Sequence of chain 46.F:
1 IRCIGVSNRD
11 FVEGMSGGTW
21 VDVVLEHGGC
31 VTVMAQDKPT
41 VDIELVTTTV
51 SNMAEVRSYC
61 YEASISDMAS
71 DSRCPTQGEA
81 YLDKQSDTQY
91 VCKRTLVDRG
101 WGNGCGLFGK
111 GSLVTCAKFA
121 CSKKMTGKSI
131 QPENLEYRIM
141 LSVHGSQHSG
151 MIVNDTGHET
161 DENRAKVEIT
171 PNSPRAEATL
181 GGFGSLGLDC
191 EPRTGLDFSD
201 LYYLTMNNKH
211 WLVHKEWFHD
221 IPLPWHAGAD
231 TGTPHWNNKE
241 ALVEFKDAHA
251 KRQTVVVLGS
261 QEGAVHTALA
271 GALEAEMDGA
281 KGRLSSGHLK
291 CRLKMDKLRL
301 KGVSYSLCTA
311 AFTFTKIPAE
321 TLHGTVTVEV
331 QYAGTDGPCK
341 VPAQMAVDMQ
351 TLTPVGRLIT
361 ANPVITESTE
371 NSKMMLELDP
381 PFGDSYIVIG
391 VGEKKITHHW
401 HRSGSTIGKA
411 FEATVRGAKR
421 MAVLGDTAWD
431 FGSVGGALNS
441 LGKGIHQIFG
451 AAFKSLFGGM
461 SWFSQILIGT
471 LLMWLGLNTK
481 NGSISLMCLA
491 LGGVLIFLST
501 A

Binding-site contacts:
Ligand atom O7 contacts residue THR156 of chain 46.F at 2.4 Å.
Ligand atom O4 contacts residue THR156 of chain 46.F at 4.2 Å.
Ligand atom C8 contacts residue THR156 of chain 46.F at 2.9 Å.
Ligand atom C6 contacts residue ASP155 of chain 46.F at 4.3 Å.
Ligand atom C1 contacts residue ASN154 of chain 46.F at 2.5 Å.
Ligand atom O6 contacts residue ASN154 of chain 46.F at 2.4 Å (h-bond).
Ligand atom O6 contacts residue THR156 of chain 46.F at 1.2 Å (h-bond).
Ligand atom C8 contacts residue HIS148 of chain 46.F at 1.2 Å.
Ligand atom C3 contacts residue ASN154 of chain 46.F at 3.5 Å.
Ligand atom C6 contacts residue THR156 of chain 46.F at 1.8 Å.
Ligand atom N2 contacts residue HIS148 of chain 46.F at 2.8 Å (h-bond).
Ligand atom C6 contacts residue GLY157 of chain 46.F at 4.2 Å.
Ligand atom C7 contacts residue HIS148 of chain 46.F at 2.3 Å.
Ligand atom N2 contacts residue GLY150 of chain 46.F at 4.1 Å.
Ligand atom C2 contacts residue ASN154 of chain 46.F at 3.5 Å.
Ligand atom C1 contacts residue MET151 of chain 46.F at 3.6 Å (hydrophobic).
Ligand atom C6 contacts residue ASN154 of chain 46.F at 3.0 Å.
Ligand atom N2 contacts residue ASN154 of chain 46.F at 4.3 Å.
Ligand atom O7 contacts residue HIS148 of chain 46.F at 3.3 Å (h-bond).
Ligand atom O5 contacts residue ASN154 of chain 46.F at 2.4 Å (h-bond).
Ligand atom C5 contacts residue ASN154 of chain 46.F at 2.1 Å.
Ligand atom C4 contacts residue ASN154 of chain 46.F at 3.2 Å.
Ligand atom O5 contacts residue THR156 of chain 46.F at 3.8 Å.
Ligand atom C8 contacts residue MET151 of chain 46.F at 4.1 Å (hydrophobic).
Ligand atom O5 contacts residue ARG164 of chain 46.F at 4.3 Å.
Ligand atom C2 contacts residue GLY150 of chain 46.F at 4.5 Å.
Ligand atom N2 contacts residue THR156 of chain 46.F at 4.3 Å.
Ligand atom C2 contacts residue MET151 of chain 46.F at 4.1 Å (hydrophobic).
Ligand atom O4 contacts residue ASN154 of chain 46.F at 3.5 Å (h-bond).
Ligand atom N2 contacts residue MET151 of chain 46.F at 3.4 Å.
Ligand atom C7 contacts residue THR156 of chain 46.F at 3.4 Å.
Ligand atom O6 contacts residue ASP155 of chain 46.F at 4.2 Å.
Ligand atom C7 contacts residue MET151 of chain 46.F at 4.0 Å (hydrophobic).
Ligand atom C2 contacts residue HIS148 of chain 46.F at 4.2 Å.
Ligand atom C1 contacts residue GLY150 of chain 46.F at 3.8 Å.
Ligand atom C8 contacts residue GLY157 of chain 46.F at 4.5 Å.
Ligand atom C5 contacts residue THR156 of chain 46.F at 3.2 Å.
Ligand atom C4 contacts residue THR156 of chain 46.F at 4.1 Å.

This protein binds this small molecule.
Small molecule (SMILES): CC(=O)N[C@H]1[C@H](O[C@H]2[C@H](O)[C@@H](NC(C)=O)CO[C@@H]2CO)O[C@H](CO)[C@@H](O)[C@@H]1O